Binding-site contacts:
Ligand atom C09 contacts residue EDO1 of chain 6.E at 3.7 Å.
Ligand atom N03 contacts residue LYS70 of chain 6.A at 3.7 Å.
Ligand atom C08 contacts residue LYS70 of chain 6.A at 4.2 Å.
Ligand atom C05 contacts residue ILE73 of chain 6.A at 3.8 Å (hydrophobic).
Ligand atom C02 contacts residue LYS70 of chain 6.A at 4.0 Å.
Ligand atom C11 contacts residue LYS70 of chain 6.A at 3.9 Å.
Ligand atom C11 contacts residue GLN179 of chain 2.A at 4.3 Å.
Ligand atom N06 contacts residue LYS70 of chain 6.A at 4.2 Å.
Ligand atom C10 contacts residue EDO1 of chain 6.E at 3.5 Å.
Ligand atom C04 contacts residue ASN57 of chain 6.A at 4.1 Å.
Ligand atom C08 contacts residue TYR130 of chain 6.A at 4.3 Å (hydrophobic).
Ligand atom C09 contacts residue LYS70 of chain 6.A at 4.1 Å.
Ligand atom C04 contacts residue LEU56 of chain 6.A at 3.8 Å (hydrophobic).
Ligand atom C12 contacts residue LYS70 of chain 6.A at 3.7 Å.
Ligand atom C10 contacts residue ASN74 of chain 6.A at 3.3 Å.
Ligand atom N03 contacts residue LEU56 of chain 6.A at 4.0 Å.
Ligand atom N03 contacts residue ASN57 of chain 6.A at 2.7 Å (h-bond).
Ligand atom C07 contacts residue THR107 of chain 6.A at 4.0 Å.
Ligand atom C13 contacts residue LYS70 of chain 6.A at 4.0 Å.
Ligand atom C07 contacts residue ASN53 of chain 6.A at 3.4 Å.
Ligand atom C08 contacts residue THR107 of chain 6.A at 4.0 Å.
Ligand atom C05 contacts residue LYS70 of chain 6.A at 3.6 Å.
Ligand atom C11 contacts residue EDO1 of chain 6.E at 4.1 Å.
Ligand atom C02 contacts residue ASN57 of chain 6.A at 3.3 Å.
Ligand atom C04 contacts residue LYS70 of chain 6.A at 3.7 Å.
Ligand atom C05 contacts residue TYR130 of chain 6.A at 4.0 Å (hydrophobic).
Ligand atom C05 contacts residue LEU56 of chain 6.A at 4.1 Å (hydrophobic).
Ligand atom C12 contacts residue GLN179 of chain 2.A at 3.9 Å.
Ligand atom C11 contacts residue ASN74 of chain 6.A at 3.7 Å.
Ligand atom C09 contacts residue ILE73 of chain 6.A at 3.7 Å (hydrophobic).
Ligand atom C10 contacts residue ILE73 of chain 6.A at 4.1 Å (hydrophobic).
Ligand atom N06 contacts residue TYR130 of chain 6.A at 3.7 Å.
Ligand atom C10 contacts residue LYS70 of chain 6.A at 3.8 Å.
Ligand atom C05 contacts residue ASN53 of chain 6.A at 4.3 Å.
Ligand atom N06 contacts residue ASN53 of chain 6.A at 3.5 Å (h-bond).
Ligand atom C02 contacts residue ASN53 of chain 6.A at 3.7 Å.
Ligand atom C07 contacts residue TYR130 of chain 6.A at 3.2 Å (hydrophobic).
Ligand atom O01 contacts residue ASN57 of chain 6.A at 3.1 Å (h-bond).
Ligand atom O01 contacts residue ASN53 of chain 6.A at 3.8 Å.
Ligand atom C13 contacts residue THR107 of chain 6.A at 4.0 Å.

A protein and the small-molecule ligand that binds it are described below.
Small molecule (SMILES): O=c1[nH]ccn1Cc1ccccc1

Sequence of chain 6.A:
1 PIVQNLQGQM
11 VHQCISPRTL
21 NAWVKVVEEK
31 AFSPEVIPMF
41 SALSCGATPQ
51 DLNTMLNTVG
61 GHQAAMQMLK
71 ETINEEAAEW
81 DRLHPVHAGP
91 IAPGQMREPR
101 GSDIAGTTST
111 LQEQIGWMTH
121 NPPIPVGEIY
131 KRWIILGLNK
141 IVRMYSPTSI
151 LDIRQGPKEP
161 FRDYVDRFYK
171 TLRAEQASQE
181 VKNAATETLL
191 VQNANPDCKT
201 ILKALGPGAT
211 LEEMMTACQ

Sequence of chain 2.A:
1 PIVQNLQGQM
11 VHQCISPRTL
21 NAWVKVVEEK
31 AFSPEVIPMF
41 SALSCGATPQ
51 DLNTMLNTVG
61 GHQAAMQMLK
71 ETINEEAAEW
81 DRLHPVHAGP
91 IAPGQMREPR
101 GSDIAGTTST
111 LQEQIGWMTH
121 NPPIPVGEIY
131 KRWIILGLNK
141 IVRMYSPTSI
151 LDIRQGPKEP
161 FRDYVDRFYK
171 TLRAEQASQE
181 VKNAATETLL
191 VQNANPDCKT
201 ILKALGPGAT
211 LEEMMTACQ